Sequence of chain 1.B:
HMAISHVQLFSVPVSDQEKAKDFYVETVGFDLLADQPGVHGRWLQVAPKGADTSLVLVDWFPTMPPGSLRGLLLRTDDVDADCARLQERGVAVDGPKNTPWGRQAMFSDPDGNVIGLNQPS

Sequence of chain 1.A:
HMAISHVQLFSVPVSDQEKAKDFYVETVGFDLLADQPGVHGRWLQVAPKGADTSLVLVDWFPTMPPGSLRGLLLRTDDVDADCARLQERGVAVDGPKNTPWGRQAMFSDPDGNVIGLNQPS

Binding-site contacts:
Ligand atom CAA contacts residue GLN60 of chain 1.A at 3.8 Å.
Ligand atom OAH contacts residue VAL54 of chain 1.A at 3.7 Å.
Ligand atom CAW contacts residue TRP116 of chain 1.B at 3.6 Å (hydrophobic).
Ligand atom CAN contacts residue LEU24 of chain 1.A at 3.5 Å (hydrophobic).
Ligand atom CAO contacts residue TRP58 of chain 1.A at 3.7 Å (hydrophobic).
Ligand atom CAN contacts residue SER26 of chain 1.A at 3.3 Å.
Ligand atom OAF contacts residue GLN23 of chain 1.A at 3.4 Å (h-bond).
Ligand atom CAV contacts residue TRP58 of chain 1.A at 3.8 Å (hydrophobic).
Ligand atom CAZ contacts residue TRP58 of chain 1.A at 3.4 Å (hydrophobic).
Ligand atom CBD contacts residue TRP58 of chain 1.A at 3.4 Å (hydrophobic).
Ligand atom OAH contacts residue HIS55 of chain 1.A at 2.6 Å (h-bond).
Ligand atom CAQ contacts residue VAL54 of chain 1.A at 3.3 Å (hydrophobic).
Ligand atom OAE contacts residue TRP58 of chain 1.A at 3.6 Å.
Ligand atom CBE contacts residue TRP58 of chain 1.A at 3.3 Å (hydrophobic).
Ligand atom OAC contacts residue TRP116 of chain 1.B at 3.3 Å.
Ligand atom CBB contacts residue TRP58 of chain 1.A at 3.4 Å (hydrophobic).
Ligand atom CBG contacts residue HIS55 of chain 1.A at 3.7 Å.
Ligand atom CAU contacts residue TRP58 of chain 1.A at 3.5 Å (hydrophobic).
Ligand atom CAM contacts residue GLY86 of chain 1.B at 3.5 Å.
Ligand atom OAE contacts residue GLY53 of chain 1.A at 3.4 Å.
Ligand atom CAP contacts residue GLN51 of chain 1.A at 3.6 Å.
Ligand atom CBC contacts residue TRP116 of chain 1.B at 3.6 Å (hydrophobic).
Ligand atom CAO contacts residue GLN51 of chain 1.A at 3.8 Å.
Ligand atom CAZ contacts residue TRP116 of chain 1.B at 3.7 Å (hydrophobic).
Ligand atom OAD contacts residue GLN119 of chain 1.B at 3.5 Å (h-bond).
Ligand atom NAR contacts residue GLN119 of chain 1.B at 3.4 Å (h-bond).
Ligand atom OAC contacts residue TRP58 of chain 1.A at 3.4 Å.
Ligand atom CAO contacts residue TRP116 of chain 1.B at 3.2 Å (hydrophobic).
Ligand atom CBD contacts residue TRP116 of chain 1.B at 3.7 Å (hydrophobic).
Ligand atom CAN contacts residue GLY86 of chain 1.B at 3.2 Å.
Ligand atom CAV contacts residue TRP116 of chain 1.B at 3.6 Å (hydrophobic).
Ligand atom CBC contacts residue TRP58 of chain 1.A at 3.2 Å (hydrophobic).
Ligand atom CBB contacts residue TRP116 of chain 1.B at 3.4 Å (hydrophobic).
Ligand atom CAI contacts residue PHE76 of chain 1.A at 3.7 Å (hydrophobic).
Ligand atom CBA contacts residue TRP58 of chain 1.A at 3.3 Å (hydrophobic).
Ligand atom CAP contacts residue TRP116 of chain 1.B at 3.3 Å (hydrophobic).
Ligand atom OAD contacts residue LEU88 of chain 1.B at 3.4 Å.
Ligand atom OAE contacts residue VAL54 of chain 1.A at 3.2 Å (h-bond).
Ligand atom CAP contacts residue TRP58 of chain 1.A at 3.4 Å (hydrophobic).
Ligand atom CAM contacts residue SER26 of chain 1.A at 3.2 Å.

This small molecule binds to this protein.
Small molecule (SMILES): COc1ccc2c(c1O)C(=O)c1c3c(cc(O)c1C2=O)[C@@]12O[C@@]1([C@@H](C)O)[C@H](C#C/C=C\C#C[C@H]2O)N3